Sequence of chain 2.C:
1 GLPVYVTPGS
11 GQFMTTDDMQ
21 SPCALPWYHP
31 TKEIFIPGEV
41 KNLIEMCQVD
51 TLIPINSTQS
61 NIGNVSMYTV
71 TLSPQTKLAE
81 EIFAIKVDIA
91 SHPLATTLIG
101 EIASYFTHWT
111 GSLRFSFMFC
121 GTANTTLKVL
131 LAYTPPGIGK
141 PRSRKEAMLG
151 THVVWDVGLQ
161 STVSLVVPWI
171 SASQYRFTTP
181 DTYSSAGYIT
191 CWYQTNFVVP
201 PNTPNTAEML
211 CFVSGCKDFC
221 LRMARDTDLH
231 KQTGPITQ

The small molecule below binds the protein below.
Small molecule (SMILES): Cc1cc(CCCOc2c(C)cc(-c3noc(C(F)(F)F)n3)cc2C)on1

Binding-site contacts:
Ligand atom C4 contacts residue LEU100 of chain 2.A at 3.7 Å (hydrophobic).
Ligand atom C2A contacts residue PHE179 of chain 2.A at 3.5 Å (hydrophobic).
Ligand atom F1 contacts residue LEU217 of chain 2.A at 3.3 Å.
Ligand atom C4 contacts residue TYR190 of chain 2.A at 3.6 Å (hydrophobic).
Ligand atom C4B contacts residue LEU181 of chain 2.A at 3.8 Å (hydrophobic).
Ligand atom F3 contacts residue TYR144 of chain 2.A at 3.2 Å.
Ligand atom C3A contacts residue PHE179 of chain 2.A at 3.4 Å (hydrophobic).
Ligand atom F1 contacts residue MET124 of chain 2.A at 3.5 Å.
Ligand atom O1A contacts residue TYR144 of chain 2.A at 3.3 Å.
Ligand atom F2 contacts residue VAL168 of chain 2.A at 2.9 Å.
Ligand atom C5B contacts residue TYR144 of chain 2.A at 3.7 Å (hydrophobic).
Ligand atom C1B contacts residue ILE98 of chain 2.A at 3.7 Å (hydrophobic).
Ligand atom F3 contacts residue TYR142 of chain 2.A at 2.6 Å.
Ligand atom C3A contacts residue TYR144 of chain 2.A at 3.7 Å (hydrophobic).
Ligand atom CM2 contacts residue ILE122 of chain 2.A at 3.5 Å (hydrophobic).
Ligand atom N3A contacts residue PHE179 of chain 2.A at 3.2 Å.
Ligand atom N3A contacts residue LEU217 of chain 2.A at 3.6 Å.
Ligand atom C6B contacts residue LEU181 of chain 2.A at 3.5 Å (hydrophobic).
Ligand atom CM3 contacts residue TYR190 of chain 2.A at 3.7 Å (hydrophobic).
Ligand atom CM6 contacts residue TYR144 of chain 2.A at 3.6 Å (hydrophobic).
Ligand atom F3 contacts residue MET143 of chain 2.A at 3.3 Å.
Ligand atom CM6 contacts residue MET214 of chain 2.A at 3.4 Å (hydrophobic).
Ligand atom CM6 contacts residue LEU184 of chain 2.A at 3.4 Å (hydrophobic).
Ligand atom CM4 contacts residue TYR142 of chain 2.A at 3.5 Å (hydrophobic).
Ligand atom N2 contacts residue LEU100 of chain 2.A at 3.8 Å.
Ligand atom C1B contacts residue LEU181 of chain 2.A at 3.8 Å (hydrophobic).
Ligand atom F3 contacts residue ALA166 of chain 2.A at 3.2 Å.
Ligand atom F2 contacts residue TYR142 of chain 2.A at 3.6 Å.
Ligand atom CM3 contacts residue ASN212 of chain 2.A at 3.6 Å.
Ligand atom O1 contacts residue MET214 of chain 2.A at 3.3 Å.
Ligand atom F1 contacts residue TYR142 of chain 2.A at 3.3 Å.
Ligand atom C5B contacts residue LEU181 of chain 2.A at 3.5 Å (hydrophobic).
Ligand atom N1A contacts residue PHE179 of chain 2.A at 3.6 Å.
Ligand atom F2 contacts residue PHE179 of chain 2.A at 3.6 Å.
Ligand atom N1A contacts residue TYR144 of chain 2.A at 3.3 Å.
Ligand atom O1B contacts residue ILE98 of chain 2.A at 3.1 Å.
Ligand atom O1 contacts residue LEU100 of chain 2.A at 3.7 Å.
Ligand atom C1C contacts residue MET214 of chain 2.A at 3.5 Å (hydrophobic).
Ligand atom C2A contacts residue TYR144 of chain 2.A at 3.6 Å (hydrophobic).
Ligand atom C3 contacts residue LEU100 of chain 2.A at 3.6 Å (hydrophobic).

Sequence of chain 2.A:
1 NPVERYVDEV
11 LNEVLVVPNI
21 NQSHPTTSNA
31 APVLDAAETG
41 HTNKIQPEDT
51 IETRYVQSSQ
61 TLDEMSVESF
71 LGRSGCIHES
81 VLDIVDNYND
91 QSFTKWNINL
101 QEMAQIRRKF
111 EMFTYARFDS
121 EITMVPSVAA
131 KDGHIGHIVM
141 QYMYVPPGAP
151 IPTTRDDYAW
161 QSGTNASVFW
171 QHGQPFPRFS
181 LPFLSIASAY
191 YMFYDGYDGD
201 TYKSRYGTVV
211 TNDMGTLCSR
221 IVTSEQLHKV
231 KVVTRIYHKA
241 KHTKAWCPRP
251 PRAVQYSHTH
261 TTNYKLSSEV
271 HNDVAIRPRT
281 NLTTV